Binding-site contacts:
Ligand atom C4 contacts residue LEU263 of chain 1.A at 3.8 Å (hydrophobic).
Ligand atom C3 contacts residue ARG297 of chain 1.A at 3.0 Å.
Ligand atom O2 contacts residue ARG408 of chain 1.A at 2.5 Å (salt-bridge).
Ligand atom C4 contacts residue PHE130 of chain 1.A at 3.8 Å (hydrophobic).
Ligand atom O5 contacts residue HIS253 of chain 1.A at 2.8 Å (h-bond).
Ligand atom O5 contacts residue PHE130 of chain 1.A at 3.9 Å.
Ligand atom O2 contacts residue FAD1 of chain 1.E at 2.8 Å.
Ligand atom O1 contacts residue ARG297 of chain 1.A at 2.7 Å (salt-bridge).
Ligand atom O3 contacts residue ARG297 of chain 1.A at 3.6 Å.
Ligand atom C2 contacts residue PHE130 of chain 1.A at 3.8 Å (hydrophobic).
Ligand atom O5 contacts residue GLU266 of chain 1.A at 2.5 Å (salt-bridge).
Ligand atom C4 contacts residue GLU266 of chain 1.A at 3.5 Å.
Ligand atom O3 contacts residue HIS253 of chain 1.A at 3.7 Å.
Ligand atom C3 contacts residue FAD1 of chain 1.E at 3.5 Å.
Ligand atom O4 contacts residue GLU266 of chain 1.A at 3.8 Å.
Ligand atom C4 contacts residue THR265 of chain 1.A at 3.4 Å.
Ligand atom C2 contacts residue ARG297 of chain 1.A at 2.5 Å.
Ligand atom O5 contacts residue THR265 of chain 1.A at 3.4 Å (h-bond).
Ligand atom O1 contacts residue ARG408 of chain 1.A at 2.5 Å (salt-bridge).
Ligand atom C4 contacts residue ARG297 of chain 1.A at 3.4 Å.
Ligand atom C1 contacts residue ARG297 of chain 1.A at 3.1 Å.
Ligand atom C2 contacts residue FAD1 of chain 1.E at 3.5 Å.
Ligand atom C1 contacts residue ALA411 of chain 1.A at 3.6 Å (hydrophobic).
Ligand atom O1 contacts residue FAD1 of chain 1.E at 3.3 Å.
Ligand atom O1 contacts residue HIS364 of chain 1.A at 3.0 Å (h-bond).
Ligand atom O3 contacts residue FAD1 of chain 1.E at 3.1 Å (h-bond).
Ligand atom O4 contacts residue THR265 of chain 1.A at 2.7 Å (h-bond).
Ligand atom O3 contacts residue LEU263 of chain 1.A at 3.3 Å.
Ligand atom O2 contacts residue ALA411 of chain 1.A at 2.7 Å (h-bond).
Ligand atom C1 contacts residue ARG408 of chain 1.A at 3.2 Å.
Ligand atom O5 contacts residue ARG297 of chain 1.A at 3.1 Å (salt-bridge).
Ligand atom O2 contacts residue GLY410 of chain 1.A at 3.6 Å.
Ligand atom O4 contacts residue GLY62 of chain 1.A at 3.0 Å (h-bond).
Ligand atom O2 contacts residue ARG297 of chain 1.A at 3.7 Å.
Ligand atom O3 contacts residue HIS364 of chain 1.A at 3.1 Å (h-bond).
Ligand atom C1 contacts residue FAD1 of chain 1.E at 3.4 Å.
Ligand atom C4 contacts residue HIS253 of chain 1.A at 3.7 Å.
Ligand atom O4 contacts residue FAD1 of chain 1.E at 3.4 Å (h-bond).
Ligand atom C3 contacts residue HIS253 of chain 1.A at 3.8 Å.
Ligand atom O4 contacts residue PHE130 of chain 1.A at 3.7 Å.

This protein binds this small molecule.
Small molecule (SMILES): O=C([O-])CC(=O)C(=O)O

Sequence of chain 1.A:
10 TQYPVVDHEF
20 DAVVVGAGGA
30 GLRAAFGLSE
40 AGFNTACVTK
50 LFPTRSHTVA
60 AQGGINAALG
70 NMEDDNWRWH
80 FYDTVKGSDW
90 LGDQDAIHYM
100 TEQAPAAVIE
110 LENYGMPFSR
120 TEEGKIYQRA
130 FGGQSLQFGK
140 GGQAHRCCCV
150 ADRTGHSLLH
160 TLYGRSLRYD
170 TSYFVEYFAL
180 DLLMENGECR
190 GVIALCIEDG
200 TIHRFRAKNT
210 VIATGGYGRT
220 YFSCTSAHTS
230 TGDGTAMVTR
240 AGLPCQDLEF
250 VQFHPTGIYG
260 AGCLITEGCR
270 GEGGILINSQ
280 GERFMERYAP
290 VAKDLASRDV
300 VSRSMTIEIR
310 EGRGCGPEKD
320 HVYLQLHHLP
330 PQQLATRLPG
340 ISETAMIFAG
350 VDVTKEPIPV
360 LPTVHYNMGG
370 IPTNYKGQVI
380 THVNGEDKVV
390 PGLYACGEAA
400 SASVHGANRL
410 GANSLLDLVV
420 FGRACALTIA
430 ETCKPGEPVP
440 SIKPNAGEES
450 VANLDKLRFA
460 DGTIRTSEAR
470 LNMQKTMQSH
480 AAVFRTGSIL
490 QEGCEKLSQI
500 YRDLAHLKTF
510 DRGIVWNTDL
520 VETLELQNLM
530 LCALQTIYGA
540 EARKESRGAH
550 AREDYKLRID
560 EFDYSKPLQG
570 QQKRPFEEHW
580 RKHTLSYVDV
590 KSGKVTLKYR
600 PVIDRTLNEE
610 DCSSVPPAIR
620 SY